Binding-site contacts:
Ligand atom O5 contacts residue ASN32 of chain 1.A at 2.4 Å (h-bond).
Ligand atom C6 contacts residue THR34 of chain 1.A at 4.0 Å.
Ligand atom O6 contacts residue THR34 of chain 1.A at 3.7 Å.
Ligand atom O6 contacts residue ALA33 of chain 1.A at 2.6 Å (h-bond).
Ligand atom C6 contacts residue ALA33 of chain 1.A at 3.7 Å (hydrophobic).
Ligand atom C7 contacts residue ASN32 of chain 1.A at 3.4 Å.
Ligand atom C2 contacts residue ASN32 of chain 1.A at 2.5 Å.
Ligand atom C5 contacts residue ALA33 of chain 1.A at 4.2 Å (hydrophobic).
Ligand atom C4 contacts residue ASN32 of chain 1.A at 4.3 Å.
Ligand atom O6 contacts residue ASN32 of chain 1.A at 4.4 Å.
Ligand atom C1 contacts residue ASN32 of chain 1.A at 1.5 Å.
Ligand atom O7 contacts residue ASN32 of chain 1.A at 3.6 Å.
Ligand atom O5 contacts residue ALA33 of chain 1.A at 3.6 Å.
Ligand atom C8 contacts residue ASN32 of chain 1.A at 4.4 Å.
Ligand atom N2 contacts residue ASN32 of chain 1.A at 2.8 Å (h-bond).
Ligand atom C5 contacts residue ASN32 of chain 1.A at 3.7 Å.
Ligand atom C3 contacts residue ASN32 of chain 1.A at 3.8 Å.

Sequence of chain 1.A:
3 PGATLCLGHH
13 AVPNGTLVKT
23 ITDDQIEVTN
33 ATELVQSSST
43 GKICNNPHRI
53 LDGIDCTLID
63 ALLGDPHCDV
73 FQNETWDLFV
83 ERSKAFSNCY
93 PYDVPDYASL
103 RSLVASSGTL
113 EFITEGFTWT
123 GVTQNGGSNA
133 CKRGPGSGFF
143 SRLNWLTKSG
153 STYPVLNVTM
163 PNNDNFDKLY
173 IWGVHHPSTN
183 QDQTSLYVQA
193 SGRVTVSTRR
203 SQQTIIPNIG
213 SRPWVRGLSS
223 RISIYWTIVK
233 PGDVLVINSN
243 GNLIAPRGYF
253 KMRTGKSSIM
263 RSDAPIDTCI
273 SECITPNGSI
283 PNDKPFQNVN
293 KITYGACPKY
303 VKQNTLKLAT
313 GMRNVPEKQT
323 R

A protein and the small-molecule ligand that binds it are described below.
Small molecule (SMILES): CC(=O)N[C@H]1[C@H](O[C@H]2[C@H](O)[C@@H](NC(C)=O)CO[C@@H]2CO)O[C@H](CO)[C@@H](O[C@@H]2O[C@H](CO)[C@@H](O)[C@H](O)[C@@H]2O)[C@@H]1O